This small molecule binds to this protein.
Small molecule (SMILES): O=P(O)(O)OC[C@H](O)CO

Sequence of chain 1.A:
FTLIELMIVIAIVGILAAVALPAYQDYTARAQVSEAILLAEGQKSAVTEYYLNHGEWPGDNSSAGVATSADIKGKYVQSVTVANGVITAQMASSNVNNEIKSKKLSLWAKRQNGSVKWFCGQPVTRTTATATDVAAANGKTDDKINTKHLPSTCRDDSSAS

Binding-site contacts:
Ligand atom O1P contacts residue SER69 of chain 1.A at 3.1 Å.
Ligand atom O1P contacts residue ALA70 of chain 1.A at 4.1 Å.
Ligand atom O4P contacts residue SER69 of chain 1.A at 1.4 Å.
Ligand atom O4P contacts residue THR68 of chain 1.A at 4.1 Å.
Ligand atom C3 contacts residue SER69 of chain 1.A at 4.5 Å.
Ligand atom O2P contacts residue SER79 of chain 1.A at 4.4 Å.
Ligand atom P contacts residue ALA70 of chain 1.A at 4.5 Å.
Ligand atom O4P contacts residue ALA70 of chain 1.A at 3.5 Å (h-bond).
Ligand atom O2P contacts residue SER69 of chain 1.A at 2.6 Å.
Ligand atom O2P contacts residue THR81 of chain 1.A at 3.4 Å.
Ligand atom O3P contacts residue SER69 of chain 1.A at 3.6 Å.
Ligand atom O1 contacts residue GLN90 of chain 1.A at 4.4 Å.
Ligand atom P contacts residue SER69 of chain 1.A at 2.4 Å.